Binding-site contacts:
Ligand atom C contacts residue SER177 of chain 1.A at 1.4 Å.
Ligand atom CB contacts residue GLY194 of chain 1.A at 3.7 Å.
Ligand atom NE contacts residue SER172 of chain 1.A at 3.8 Å.
Ligand atom CB contacts residue CYS173 of chain 1.A at 3.7 Å (hydrophobic).
Ligand atom O contacts residue SER177 of chain 1.A at 2.2 Å (h-bond).
Ligand atom CA contacts residue SER177 of chain 1.A at 2.4 Å.
Ligand atom CB contacts residue SER177 of chain 1.A at 2.8 Å.
Ligand atom NE contacts residue GLY196 of chain 1.A at 3.7 Å.
Ligand atom CD2 contacts residue GLY194 of chain 1.A at 3.4 Å.
Ligand atom C contacts residue GLY194 of chain 1.A at 3.4 Å.
Ligand atom O contacts residue HIS40 of chain 1.A at 2.8 Å (h-bond).
Ligand atom NH1 contacts residue GLY204 of chain 1.A at 3.4 Å.
Ligand atom C contacts residue GLN174 of chain 1.A at 3.7 Å.
Ligand atom CB contacts residue SER192 of chain 1.A at 3.6 Å.
Ligand atom CD2 contacts residue SER195 of chain 1.A at 3.9 Å.
Ligand atom NE contacts residue GLY194 of chain 1.A at 3.7 Å.
Ligand atom CD1 contacts residue LEU81 of chain 1.A at 3.7 Å (hydrophobic).
Ligand atom CZ contacts residue SER172 of chain 1.A at 3.4 Å.
Ligand atom CD2 contacts residue HIS40 of chain 1.A at 3.8 Å.
Ligand atom O contacts residue GLY194 of chain 1.A at 3.8 Å.
Ligand atom NH2 contacts residue GLY196 of chain 1.A at 2.8 Å (h-bond).
Ligand atom O contacts residue TRP193 of chain 1.A at 3.3 Å.
Ligand atom NH1 contacts residue ASP171 of chain 1.A at 2.9 Å (salt-bridge).
Ligand atom N contacts residue SER192 of chain 1.A at 3.0 Å (h-bond).
Ligand atom NH1 contacts residue SER172 of chain 1.A at 3.0 Å (h-bond).
Ligand atom CG contacts residue GLN174 of chain 1.A at 3.8 Å.
Ligand atom NH2 contacts residue ASP171 of chain 1.A at 2.8 Å (salt-bridge).
Ligand atom CA contacts residue SER192 of chain 1.A at 3.8 Å.
Ligand atom CZ contacts residue GLY196 of chain 1.A at 3.6 Å.
Ligand atom CZ contacts residue ASP171 of chain 1.A at 3.4 Å.
Ligand atom CA contacts residue GLY194 of chain 1.A at 3.1 Å.
Ligand atom CA contacts residue SER192 of chain 1.A at 3.8 Å.
Ligand atom NE contacts residue TRP193 of chain 1.A at 3.8 Å.
Ligand atom NH2 contacts residue GLY194 of chain 1.A at 3.6 Å.
Ligand atom C contacts residue HIS40 of chain 1.A at 3.7 Å.
Ligand atom O contacts residue GLN174 of chain 1.A at 2.8 Å (h-bond).
Ligand atom O contacts residue GLY194 of chain 1.A at 2.9 Å (h-bond).
Ligand atom O contacts residue GLY196 of chain 1.A at 3.9 Å.
Ligand atom CZ contacts residue GLY194 of chain 1.A at 3.8 Å.
Ligand atom N contacts residue SER177 of chain 1.A at 3.0 Å (h-bond).

The small molecule below binds the protein below.
Small molecule (SMILES): CC(=O)N[C@@H](CC(C)C)C(=O)N[C@@H](CC(C)C)C(=O)N[C@H](CO)CCCNC(N)=[NH2+]

Sequence of chain 1.A:
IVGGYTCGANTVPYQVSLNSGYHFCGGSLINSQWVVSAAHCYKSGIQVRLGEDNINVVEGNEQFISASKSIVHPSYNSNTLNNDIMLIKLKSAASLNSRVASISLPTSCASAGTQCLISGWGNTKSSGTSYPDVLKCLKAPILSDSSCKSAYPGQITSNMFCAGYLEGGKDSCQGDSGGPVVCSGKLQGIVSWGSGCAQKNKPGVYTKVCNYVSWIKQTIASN